The protein below binds the small molecule below.
Small molecule (SMILES): Nc1ncnc2c1ncn2[C@@H]1O[C@H](CO[P](=O)(O)O[P](=O)(O)CP(=O)(O)O)[C@@H](O)[C@H]1O

Binding-site contacts:
Ligand atom O3' contacts residue ALA162 of chain 1.A at 3.1 Å (h-bond).
Ligand atom PB contacts residue ASP176 of chain 1.A at 3.7 Å.
Ligand atom C3B contacts residue SER43 of chain 1.A at 3.5 Å.
Ligand atom O1G contacts residue MG1 of chain 1.D at 2.1 Å.
Ligand atom O1A contacts residue MG1 of chain 1.C at 2.0 Å.
Ligand atom O1A contacts residue ASP176 of chain 1.A at 3.2 Å (salt-bridge).
Ligand atom N6 contacts residue VAL92 of chain 1.A at 3.5 Å.
Ligand atom O3A contacts residue LYS60 of chain 1.A at 3.5 Å (salt-bridge).
Ligand atom N6 contacts residue ALA58 of chain 1.A at 3.2 Å.
Ligand atom PA contacts residue MG1 of chain 1.C at 3.2 Å.
Ligand atom O1A contacts residue ASN163 of chain 1.A at 3.0 Å (h-bond).
Ligand atom N1 contacts residue ALA58 of chain 1.A at 3.6 Å.
Ligand atom O3G contacts residue SER43 of chain 1.A at 2.9 Å (h-bond).
Ligand atom C6 contacts residue ALA58 of chain 1.A at 3.4 Å (hydrophobic).
Ligand atom PG contacts residue SER43 of chain 1.A at 3.6 Å.
Ligand atom O4' contacts residue GLY38 of chain 1.A at 3.3 Å.
Ligand atom PG contacts residue MG1 of chain 1.D at 3.3 Å.
Ligand atom PB contacts residue MG1 of chain 1.D at 3.1 Å.
Ligand atom O2G contacts residue GLY40 of chain 1.A at 3.0 Å.
Ligand atom O2B contacts residue MG1 of chain 1.D at 1.9 Å.
Ligand atom O3G contacts residue GLY41 of chain 1.A at 3.2 Å (h-bond).
Ligand atom C2 contacts residue VAL115 of chain 1.A at 3.1 Å (hydrophobic).
Ligand atom N6 contacts residue GLU113 of chain 1.A at 2.8 Å (salt-bridge).
Ligand atom O1B contacts residue MG1 of chain 1.D at 3.6 Å.
Ligand atom O2G contacts residue GLY41 of chain 1.A at 3.1 Å (h-bond).
Ligand atom PG contacts residue GLY40 of chain 1.A at 3.5 Å.
Ligand atom PB contacts residue MG1 of chain 1.C at 3.3 Å.
Ligand atom O2B contacts residue ASP176 of chain 1.A at 3.5 Å (salt-bridge).
Ligand atom O1B contacts residue ASP176 of chain 1.A at 2.9 Å (salt-bridge).
Ligand atom PB contacts residue LYS60 of chain 1.A at 3.6 Å.
Ligand atom O1B contacts residue MG1 of chain 1.C at 2.1 Å.
Ligand atom C8 contacts residue VAL45 of chain 1.A at 3.7 Å (hydrophobic).
Ligand atom O3G contacts residue GLY40 of chain 1.A at 3.2 Å.
Ligand atom O2A contacts residue LYS60 of chain 1.A at 3.1 Å (salt-bridge).
Ligand atom O3' contacts residue THR119 of chain 1.A at 3.3 Å.
Ligand atom C3B contacts residue MG1 of chain 1.D at 3.6 Å.
Ligand atom O3G contacts residue MET42 of chain 1.A at 2.8 Å (h-bond).
Ligand atom O3A contacts residue MG1 of chain 1.C at 3.5 Å.
Ligand atom N1 contacts residue VAL115 of chain 1.A at 3.1 Å (h-bond).
Ligand atom O2B contacts residue LYS60 of chain 1.A at 2.6 Å (salt-bridge).

Sequence of chain 1.A:
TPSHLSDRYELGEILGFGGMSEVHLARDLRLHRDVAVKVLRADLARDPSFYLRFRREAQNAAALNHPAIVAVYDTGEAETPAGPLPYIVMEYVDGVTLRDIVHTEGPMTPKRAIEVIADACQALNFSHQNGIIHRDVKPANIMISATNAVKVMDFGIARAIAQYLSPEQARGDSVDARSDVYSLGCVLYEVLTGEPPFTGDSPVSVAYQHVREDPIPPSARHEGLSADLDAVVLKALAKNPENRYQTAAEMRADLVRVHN